Sequence of chain 2.A:
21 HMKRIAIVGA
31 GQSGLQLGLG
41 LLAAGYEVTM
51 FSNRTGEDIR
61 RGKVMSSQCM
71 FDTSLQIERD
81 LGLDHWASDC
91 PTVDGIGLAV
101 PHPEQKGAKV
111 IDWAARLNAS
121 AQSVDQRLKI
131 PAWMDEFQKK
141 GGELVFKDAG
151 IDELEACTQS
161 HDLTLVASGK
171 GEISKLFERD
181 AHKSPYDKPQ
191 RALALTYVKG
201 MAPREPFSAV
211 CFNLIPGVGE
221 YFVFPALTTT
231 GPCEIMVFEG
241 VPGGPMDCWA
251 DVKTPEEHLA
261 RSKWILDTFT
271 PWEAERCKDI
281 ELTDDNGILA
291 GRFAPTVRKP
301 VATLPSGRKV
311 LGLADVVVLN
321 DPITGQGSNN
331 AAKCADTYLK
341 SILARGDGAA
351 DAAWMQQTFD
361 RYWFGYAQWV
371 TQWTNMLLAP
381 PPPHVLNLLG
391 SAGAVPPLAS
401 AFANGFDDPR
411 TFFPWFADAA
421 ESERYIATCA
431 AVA

This protein binds this small molecule.
Small molecule (SMILES): c1ccc2[nH]ccc2c1

Binding-site contacts:
Ligand atom C3 contacts residue DMS1 of chain 2.G at 3.5 Å.
Ligand atom C8 contacts residue PRO245 of chain 2.A at 3.6 Å (hydrophobic).
Ligand atom C2 contacts residue DMS1 of chain 2.G at 3.6 Å.
Ligand atom C2 contacts residue TRP264 of chain 2.A at 3.3 Å (hydrophobic).
Ligand atom C7 contacts residue GLY244 of chain 2.A at 3.7 Å.
Ligand atom C5 contacts residue ASP247 of chain 2.A at 4.5 Å.
Ligand atom C6 contacts residue CYS248 of chain 2.A at 4.2 Å (hydrophobic).
Ligand atom C2 contacts residue PRO245 of chain 2.A at 4.1 Å (hydrophobic).
Ligand atom C7 contacts residue CYS248 of chain 2.A at 3.7 Å (hydrophobic).
Ligand atom C8 contacts residue CYS248 of chain 2.A at 4.0 Å (hydrophobic).
Ligand atom C3 contacts residue TRP264 of chain 2.A at 4.4 Å (hydrophobic).
Ligand atom N1 contacts residue TRP264 of chain 2.A at 3.5 Å.
Ligand atom N1 contacts residue CYS248 of chain 2.A at 4.3 Å.
Ligand atom C6 contacts residue GLY244 of chain 2.A at 4.3 Å.
Ligand atom N1 contacts residue PRO245 of chain 2.A at 2.9 Å (h-bond).
Ligand atom C9 contacts residue DMS1 of chain 2.G at 3.9 Å.
Ligand atom C6 contacts residue ASP247 of chain 2.A at 3.3 Å.
Ligand atom C8 contacts residue DMS1 of chain 2.G at 4.1 Å.
Ligand atom C7 contacts residue ASP247 of chain 2.A at 3.6 Å.
Ligand atom C4 contacts residue DMS1 of chain 2.G at 4.4 Å.
Ligand atom N1 contacts residue DMS1 of chain 2.G at 3.9 Å.
Ligand atom C7 contacts residue PRO245 of chain 2.A at 3.6 Å (hydrophobic).